The protein below binds the small molecule below.
Small molecule (SMILES): C[C@H](CCC(=O)NCCS(=O)(=O)O)[C@H]1CC[C@H]2[C@@H]3CC[C@@H]4C[C@H](O)CC[C@]4(C)[C@H]3C[C@H](O)[C@]12C

Sequence of chain 1.D:
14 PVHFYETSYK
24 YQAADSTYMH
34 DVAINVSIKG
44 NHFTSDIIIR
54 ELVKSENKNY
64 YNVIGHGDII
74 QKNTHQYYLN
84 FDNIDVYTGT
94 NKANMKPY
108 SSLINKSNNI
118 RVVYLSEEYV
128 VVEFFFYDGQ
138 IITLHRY

Binding-site contacts:
Ligand atom C25 contacts residue PHE133 of chain 1.D at 4.1 Å (hydrophobic).
Ligand atom C28 contacts residue PHE133 of chain 1.D at 3.8 Å (hydrophobic).
Ligand atom C30 contacts residue VAL89 of chain 1.D at 4.3 Å (hydrophobic).
Ligand atom C17 contacts residue PHE133 of chain 1.D at 3.7 Å (hydrophobic).
Ligand atom O05 contacts residue LYS61 of chain 1.D at 4.2 Å.
Ligand atom C19 contacts residue HIS33 of chain 1.D at 3.9 Å.
Ligand atom C23 contacts residue ILE52 of chain 1.D at 3.9 Å (hydrophobic).
Ligand atom C32 contacts residue TYR101 of chain 1.D at 4.0 Å (hydrophobic).
Ligand atom C20 contacts residue GLU54 of chain 1.D at 4.1 Å.
Ligand atom C33 contacts residue TYR101 of chain 1.D at 3.9 Å (hydrophobic).
Ligand atom C18 contacts residue ILE52 of chain 1.D at 4.0 Å (hydrophobic).
Ligand atom C32 contacts residue TYR64 of chain 1.D at 4.1 Å (hydrophobic).
Ligand atom C13 contacts residue PHE133 of chain 1.D at 4.4 Å (hydrophobic).
Ligand atom C29 contacts residue TYR64 of chain 1.D at 3.3 Å (hydrophobic).
Ligand atom C34 contacts residue TYR64 of chain 1.D at 4.0 Å (hydrophobic).
Ligand atom O04 contacts residue GLU54 of chain 1.D at 3.9 Å.
Ligand atom O03 contacts residue PHE133 of chain 1.D at 3.8 Å.
Ligand atom C22 contacts residue PHE133 of chain 1.D at 4.0 Å (hydrophobic).
Ligand atom C26 contacts residue ILE50 of chain 1.D at 4.1 Å (hydrophobic).
Ligand atom C26 contacts residue ILE52 of chain 1.D at 4.2 Å (hydrophobic).
Ligand atom C23 contacts residue TYR64 of chain 1.D at 4.2 Å (hydrophobic).
Ligand atom C20 contacts residue TYR64 of chain 1.D at 4.1 Å (hydrophobic).
Ligand atom C21 contacts residue TYR134 of chain 1.D at 3.6 Å (hydrophobic).
Ligand atom C21 contacts residue TYR22 of chain 1.D at 3.5 Å (hydrophobic).
Ligand atom C24 contacts residue TYR64 of chain 1.D at 3.7 Å (hydrophobic).
Ligand atom C29 contacts residue TYR101 of chain 1.D at 4.4 Å (hydrophobic).
Ligand atom C25 contacts residue TYR134 of chain 1.D at 4.0 Å (hydrophobic).
Ligand atom C19 contacts residue ILE52 of chain 1.D at 4.3 Å (hydrophobic).
Ligand atom O03 contacts residue TYR134 of chain 1.D at 3.0 Å (h-bond).
Ligand atom C23 contacts residue VAL66 of chain 1.D at 3.8 Å (hydrophobic).
Ligand atom O04 contacts residue TYR64 of chain 1.D at 4.1 Å.
Ligand atom C19 contacts residue TYR134 of chain 1.D at 4.2 Å (hydrophobic).
Ligand atom C28 contacts residue TYR134 of chain 1.D at 3.8 Å (hydrophobic).
Ligand atom C11 contacts residue ILE52 of chain 1.D at 4.0 Å (hydrophobic).
Ligand atom C31 contacts residue TYR101 of chain 1.D at 4.1 Å (hydrophobic).
Ligand atom C22 contacts residue LEU110 of chain 1.D at 4.3 Å (hydrophobic).
Ligand atom C30 contacts residue TYR101 of chain 1.D at 4.0 Å (hydrophobic).
Ligand atom C26 contacts residue PHE133 of chain 1.D at 3.9 Å (hydrophobic).
Ligand atom C17 contacts residue TYR22 of chain 1.D at 4.2 Å (hydrophobic).
Ligand atom N08 contacts residue TYR101 of chain 1.D at 3.0 Å (h-bond).